Sequence of chain 1.C:
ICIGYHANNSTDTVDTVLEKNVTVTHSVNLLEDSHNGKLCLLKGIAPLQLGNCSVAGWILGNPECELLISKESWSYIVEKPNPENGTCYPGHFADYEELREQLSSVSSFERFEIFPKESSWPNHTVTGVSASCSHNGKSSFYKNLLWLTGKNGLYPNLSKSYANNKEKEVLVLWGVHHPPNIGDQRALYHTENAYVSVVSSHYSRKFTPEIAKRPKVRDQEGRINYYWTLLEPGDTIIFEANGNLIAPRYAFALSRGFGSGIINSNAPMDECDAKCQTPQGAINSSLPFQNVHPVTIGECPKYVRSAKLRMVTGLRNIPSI

A protein and the small-molecule ligand that binds it are described below.
Small molecule (SMILES): CC(=O)N[C@@H]1[C@@H](O)[C@H](O)[C@@H](CO)O[C@H]1O

Binding-site contacts:
Ligand atom O5 contacts residue ASN163 of chain 1.C at 2.4 Å (h-bond).
Ligand atom O7 contacts residue ASN248 of chain 1.C at 3.2 Å (h-bond).
Ligand atom C8 contacts residue ASN248 of chain 1.C at 3.8 Å.
Ligand atom O7 contacts residue TYR201 of chain 1.C at 4.2 Å.
Ligand atom C3 contacts residue ASN163 of chain 1.C at 3.7 Å.
Ligand atom C7 contacts residue ASN163 of chain 1.C at 3.0 Å.
Ligand atom O7 contacts residue ASN163 of chain 1.C at 4.0 Å.
Ligand atom C8 contacts residue ASN163 of chain 1.C at 3.0 Å.
Ligand atom C1 contacts residue ASN163 of chain 1.C at 1.4 Å.
Ligand atom N2 contacts residue ASN163 of chain 1.C at 2.7 Å (h-bond).
Ligand atom C5 contacts residue ASN163 of chain 1.C at 3.6 Å.
Ligand atom C2 contacts residue ASN163 of chain 1.C at 2.3 Å.
Ligand atom C4 contacts residue ASN163 of chain 1.C at 4.2 Å.
Ligand atom C7 contacts residue ASN248 of chain 1.C at 3.8 Å.